Binding-site contacts:
Ligand atom C10 contacts residue SER123 of chain 18.A at 4.2 Å.
Ligand atom C1 contacts residue TYR193 of chain 18.A at 3.8 Å (hydrophobic).
Ligand atom C16 contacts residue ILE101 of chain 18.A at 3.5 Å (hydrophobic).
Ligand atom C1 contacts residue MET195 of chain 18.A at 4.3 Å (hydrophobic).
Ligand atom C19 contacts residue ILE125 of chain 18.A at 3.2 Å (hydrophobic).
Ligand atom C16 contacts residue TYR147 of chain 18.A at 4.3 Å (hydrophobic).
Ligand atom C14 contacts residue LEU187 of chain 18.A at 4.3 Å (hydrophobic).
Ligand atom C3 contacts residue LEU103 of chain 18.A at 4.2 Å (hydrophobic).
Ligand atom C3 contacts residue PHE121 of chain 18.A at 4.4 Å (hydrophobic).
Ligand atom N5 contacts residue TYR193 of chain 18.A at 4.0 Å.
Ligand atom O2 contacts residue TYR193 of chain 18.A at 3.4 Å.
Ligand atom C8 contacts residue LEU103 of chain 18.A at 3.1 Å (hydrophobic).
Ligand atom N4 contacts residue MET217 of chain 18.A at 3.3 Å.
Ligand atom C17 contacts residue TYR147 of chain 18.A at 4.0 Å (hydrophobic).
Ligand atom O2 contacts residue MET195 of chain 18.A at 4.4 Å.
Ligand atom C18 contacts residue ILE125 of chain 18.A at 4.2 Å (hydrophobic).
Ligand atom C21 contacts residue ILE101 of chain 18.A at 4.0 Å (hydrophobic).
Ligand atom C8 contacts residue PHE121 of chain 18.A at 4.3 Å (hydrophobic).
Ligand atom N5 contacts residue MET217 of chain 18.A at 3.3 Å (h-bond).
Ligand atom C21 contacts residue ILE220 of chain 18.A at 3.5 Å (hydrophobic).
Ligand atom C3 contacts residue TYR193 of chain 18.A at 3.8 Å (hydrophobic).
Ligand atom C11 contacts residue HIS241 of chain 18.A at 3.7 Å.
Ligand atom C6 contacts residue THR102 of chain 18.A at 4.3 Å.
Ligand atom C21 contacts residue TYR147 of chain 18.A at 2.7 Å (hydrophobic).
Ligand atom C10 contacts residue HIS241 of chain 18.A at 3.6 Å.
Ligand atom C14 contacts residue MET217 of chain 18.A at 3.9 Å (hydrophobic).
Ligand atom C20 contacts residue ILE125 of chain 18.A at 3.4 Å (hydrophobic).
Ligand atom C18 contacts residue PHE182 of chain 18.A at 4.0 Å (hydrophobic).
Ligand atom C13 contacts residue ILE101 of chain 18.A at 3.4 Å (hydrophobic).
Ligand atom C17 contacts residue ILE101 of chain 18.A at 3.8 Å (hydrophobic).
Ligand atom C1 contacts residue ASN215 of chain 18.A at 3.6 Å.
Ligand atom C14 contacts residue ILE101 of chain 18.A at 4.1 Å (hydrophobic).
Ligand atom C13 contacts residue THR102 of chain 18.A at 4.3 Å.
Ligand atom C1 contacts residue TYR194 of chain 18.A at 4.2 Å (hydrophobic).
Ligand atom C7 contacts residue LEU103 of chain 18.A at 3.2 Å (hydrophobic).
Ligand atom C17 contacts residue ILE220 of chain 18.A at 3.9 Å (hydrophobic).
Ligand atom N4 contacts residue TYR193 of chain 18.A at 3.5 Å.
Ligand atom C15 contacts residue ILE101 of chain 18.A at 4.1 Å (hydrophobic).
Ligand atom C18 contacts residue ILE220 of chain 18.A at 4.3 Å (hydrophobic).
Ligand atom C7 contacts residue THR102 of chain 18.A at 4.2 Å.

Sequence of chain 18.A:
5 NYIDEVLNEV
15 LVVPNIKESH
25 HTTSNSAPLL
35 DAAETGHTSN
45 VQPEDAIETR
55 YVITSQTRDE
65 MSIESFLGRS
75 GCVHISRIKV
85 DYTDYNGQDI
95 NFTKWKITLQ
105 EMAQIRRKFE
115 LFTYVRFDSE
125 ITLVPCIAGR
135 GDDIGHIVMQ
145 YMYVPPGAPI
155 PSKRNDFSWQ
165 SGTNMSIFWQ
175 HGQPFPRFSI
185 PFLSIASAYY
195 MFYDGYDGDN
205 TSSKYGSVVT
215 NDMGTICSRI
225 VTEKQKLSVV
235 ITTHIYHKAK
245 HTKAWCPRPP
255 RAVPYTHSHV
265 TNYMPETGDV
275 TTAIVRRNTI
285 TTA

The protein below binds the small molecule below.
Small molecule (SMILES): COc1ccc(N2CCN(c3cccc(C)c3)CC2)nn1